Sequence of chain 1.C:
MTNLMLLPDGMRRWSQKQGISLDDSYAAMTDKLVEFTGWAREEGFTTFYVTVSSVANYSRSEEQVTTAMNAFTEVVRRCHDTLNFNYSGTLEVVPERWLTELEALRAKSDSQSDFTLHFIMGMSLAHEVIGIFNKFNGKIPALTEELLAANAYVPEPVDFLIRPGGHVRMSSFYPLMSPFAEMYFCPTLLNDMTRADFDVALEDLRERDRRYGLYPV

Binding-site contacts:
Ligand atom C4 contacts residue THR66 of chain 1.D at 3.3 Å.
Ligand atom C1 contacts residue ASP24 of chain 1.D at 3.2 Å.
Ligand atom C1 contacts residue PRO23 of chain 1.D at 3.5 Å (hydrophobic).
Ligand atom O3A contacts residue SER186 of chain 1.D at 3.0 Å (h-bond).
Ligand atom O1A contacts residue ASN72 of chain 1.D at 2.9 Å (h-bond).
Ligand atom C2 contacts residue PRO23 of chain 1.D at 3.4 Å (hydrophobic).
Ligand atom C1 contacts residue PHE188 of chain 1.D at 3.8 Å (hydrophobic).
Ligand atom O2B contacts residue MG1 of chain 1.S at 3.9 Å.
Ligand atom O3A contacts residue ARG178 of chain 1.D at 3.7 Å.
Ligand atom O1 contacts residue ARG178 of chain 1.D at 3.4 Å (salt-bridge).
Ligand atom O3B contacts residue ARG226 of chain 1.C at 3.3 Å.
Ligand atom C2 contacts residue PHE188 of chain 1.D at 3.5 Å (hydrophobic).
Ligand atom O1 contacts residue SER186 of chain 1.D at 3.8 Å.
Ligand atom C4 contacts residue LEU22 of chain 1.D at 3.6 Å (hydrophobic).
Ligand atom O2A contacts residue ARG75 of chain 1.D at 3.4 Å (salt-bridge).
Ligand atom C4 contacts residue PHE188 of chain 1.D at 3.4 Å (hydrophobic).
Ligand atom C1 contacts residue ARG178 of chain 1.D at 3.8 Å.
Ligand atom PA contacts residue MG1 of chain 1.S at 3.5 Å.
Ligand atom O1A contacts residue ARG75 of chain 1.D at 3.5 Å (salt-bridge).
Ligand atom O2A contacts residue MG1 of chain 1.S at 2.0 Å.
Ligand atom C5 contacts residue PRO23 of chain 1.D at 3.9 Å (hydrophobic).
Ligand atom O3B contacts residue TYR227 of chain 1.C at 3.4 Å (h-bond).
Ligand atom O1B contacts residue ARG184 of chain 1.D at 2.8 Å (salt-bridge).
Ligand atom O1B contacts residue SER186 of chain 1.D at 2.7 Å (h-bond).
Ligand atom PB contacts residue SER186 of chain 1.D at 3.4 Å.
Ligand atom O1B contacts residue PHE195 of chain 1.C at 3.6 Å.
Ligand atom C4 contacts residue PRO23 of chain 1.D at 3.0 Å (hydrophobic).
Ligand atom C5 contacts residue THR66 of chain 1.D at 3.2 Å.
Ligand atom O1 contacts residue PHE188 of chain 1.D at 3.4 Å.
Ligand atom C5 contacts residue PHE188 of chain 1.D at 3.5 Å (hydrophobic).
Ligand atom PB contacts residue ARG184 of chain 1.D at 3.5 Å.
Ligand atom O2B contacts residue ARG178 of chain 1.D at 3.4 Å (salt-bridge).
Ligand atom C3 contacts residue PRO23 of chain 1.D at 3.1 Å (hydrophobic).
Ligand atom O2A contacts residue POP1 of chain 1.T at 3.0 Å (h-bond).
Ligand atom O3B contacts residue GLY228 of chain 1.C at 2.8 Å (h-bond).
Ligand atom O2B contacts residue ARG184 of chain 1.D at 2.7 Å (salt-bridge).
Ligand atom O2A contacts residue ASP24 of chain 1.D at 3.1 Å (salt-bridge).
Ligand atom O1A contacts residue GLY228 of chain 1.C at 3.5 Å.
Ligand atom C3 contacts residue PHE188 of chain 1.D at 3.3 Å (hydrophobic).
Ligand atom C5 contacts residue VAL67 of chain 1.D at 3.4 Å (hydrophobic).

The small molecule below binds the protein below.
Small molecule (SMILES): CC(C)=CCO[P](=O)(O)OP(=O)(O)O

Sequence of chain 1.D:
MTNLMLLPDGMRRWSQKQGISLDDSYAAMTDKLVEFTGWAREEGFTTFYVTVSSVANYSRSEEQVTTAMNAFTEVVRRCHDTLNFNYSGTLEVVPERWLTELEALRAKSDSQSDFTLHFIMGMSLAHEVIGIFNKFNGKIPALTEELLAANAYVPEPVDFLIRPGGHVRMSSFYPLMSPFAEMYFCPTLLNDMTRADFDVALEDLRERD